Binding-site contacts:
Ligand atom C11 contacts residue VAL134 of chain 1.A at 4.0 Å (hydrophobic).
Ligand atom C21 contacts residue HIS231 of chain 1.A at 4.0 Å.
Ligand atom C2 contacts residue TYR28 of chain 1.A at 4.0 Å (hydrophobic).
Ligand atom C3 contacts residue TYR28 of chain 1.A at 3.7 Å (hydrophobic).
Ligand atom C3 contacts residue CYS122 of chain 1.A at 3.8 Å (hydrophobic).
Ligand atom C9 contacts residue TRP120 of chain 1.A at 3.4 Å (hydrophobic).
Ligand atom C5 contacts residue LEU67 of chain 1.A at 4.0 Å (hydrophobic).
Ligand atom C6 contacts residue SER109 of chain 1.A at 3.5 Å.
Ligand atom C7 contacts residue TRP120 of chain 1.A at 4.0 Å (hydrophobic).
Ligand atom C4 contacts residue CYS122 of chain 1.A at 3.5 Å (hydrophobic).
Ligand atom C23 contacts residue VAL68 of chain 1.A at 3.9 Å (hydrophobic).
Ligand atom O1 contacts residue SER71 of chain 1.A at 2.6 Å (h-bond).
Ligand atom C11 contacts residue LEU64 of chain 1.A at 4.0 Å (hydrophobic).
Ligand atom C5 contacts residue SER109 of chain 1.A at 3.7 Å.
Ligand atom C1 contacts residue ARG108 of chain 1.A at 3.8 Å.
Ligand atom C3 contacts residue PHE35 of chain 1.A at 4.0 Å (hydrophobic).
Ligand atom C7 contacts residue SER109 of chain 1.A at 3.4 Å.
Ligand atom O2 contacts residue SER112 of chain 1.A at 2.9 Å (h-bond).
Ligand atom C22 contacts residue VAL134 of chain 1.A at 4.0 Å (hydrophobic).
Ligand atom C10 contacts residue SER71 of chain 1.A at 3.7 Å.
Ligand atom O2 contacts residue SER109 of chain 1.A at 3.5 Å.
Ligand atom C10 contacts residue SER109 of chain 1.A at 3.9 Å.
Ligand atom C18 contacts residue VAL68 of chain 1.A at 3.6 Å (hydrophobic).
Ligand atom C12 contacts residue VAL134 of chain 1.A at 3.7 Å (hydrophobic).
Ligand atom O1 contacts residue ARG108 of chain 1.A at 2.9 Å (salt-bridge).
Ligand atom C22 contacts residue HIS139 of chain 1.A at 3.9 Å.
Ligand atom C1 contacts residue SER71 of chain 1.A at 3.7 Å.
Ligand atom C3 contacts residue TYR32 of chain 1.A at 3.9 Å (hydrophobic).
Ligand atom C21 contacts residue HIS139 of chain 1.A at 4.1 Å.
Ligand atom C3 contacts residue SER112 of chain 1.A at 3.7 Å.
Ligand atom C23 contacts residue LEU64 of chain 1.A at 4.0 Å (hydrophobic).
Ligand atom C8 contacts residue TRP120 of chain 1.A at 3.9 Å (hydrophobic).
Ligand atom C28 contacts residue TYR28 of chain 1.A at 3.8 Å (hydrophobic).
Ligand atom C15 contacts residue ILE105 of chain 1.A at 4.0 Å (hydrophobic).
Ligand atom O2 contacts residue TYR28 of chain 1.A at 2.8 Å (h-bond).
Ligand atom C4 contacts residue SER112 of chain 1.A at 3.6 Å.
Ligand atom C6 contacts residue TRP120 of chain 1.A at 3.8 Å (hydrophobic).
Ligand atom C28 contacts residue PHE35 of chain 1.A at 3.9 Å (hydrophobic).
Ligand atom C21 contacts residue LEU143 of chain 1.A at 4.0 Å (hydrophobic).
Ligand atom C28 contacts residue ARG108 of chain 1.A at 3.7 Å.

Sequence of chain 1.A:
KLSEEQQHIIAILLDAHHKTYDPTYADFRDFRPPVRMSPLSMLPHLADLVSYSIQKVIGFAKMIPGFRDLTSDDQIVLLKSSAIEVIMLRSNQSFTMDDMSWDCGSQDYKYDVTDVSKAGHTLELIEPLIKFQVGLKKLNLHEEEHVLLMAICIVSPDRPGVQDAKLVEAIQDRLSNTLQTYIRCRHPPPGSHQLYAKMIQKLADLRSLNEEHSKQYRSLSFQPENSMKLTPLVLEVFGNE

This small molecule binds to this protein.
Small molecule (SMILES): C=C1[C@H](O)CC(=C/C=C2\CCC[C@]3(C)[C@@H]([C@@H](C)CC)CC[C@@H]23)C[C@H]1O